Binding-site contacts:
Ligand atom O contacts residue PHE63 of chain 1.C at 2.8 Å (h-bond).
Ligand atom CH2 contacts residue ILE62 of chain 1.C at 3.3 Å (hydrophobic).
Ligand atom C contacts residue LYS43 of chain 1.C at 3.8 Å.
Ligand atom SG contacts residue THR64 of chain 1.C at 3.2 Å (h-bond).
Ligand atom CD contacts residue LYS43 of chain 1.C at 3.6 Å.
Ligand atom CD1 contacts residue LYS15 of chain 1.C at 3.8 Å.
Ligand atom CG contacts residue PHE27 of chain 1.C at 3.5 Å (hydrophobic).
Ligand atom CB contacts residue ILE62 of chain 1.C at 3.6 Å (hydrophobic).
Ligand atom OXT contacts residue VAL48 of chain 1.C at 3.8 Å.
Ligand atom OH contacts residue ALA28 of chain 1.C at 3.7 Å.
Ligand atom NE1 contacts residue LYS15 of chain 1.C at 3.8 Å.
Ligand atom CB contacts residue PHE27 of chain 1.C at 3.8 Å (hydrophobic).
Ligand atom C contacts residue ASN44 of chain 1.C at 3.3 Å.
Ligand atom C contacts residue PHE63 of chain 1.C at 3.7 Å (hydrophobic).
Ligand atom CZ2 contacts residue ILE41 of chain 1.C at 3.7 Å (hydrophobic).
Ligand atom CE2 contacts residue TRP32 of chain 1.C at 3.5 Å (hydrophobic).
Ligand atom NZ contacts residue ILE41 of chain 1.C at 3.2 Å (h-bond).
Ligand atom CD contacts residue ILE62 of chain 1.C at 3.8 Å (hydrophobic).
Ligand atom CD contacts residue ILE41 of chain 1.C at 3.2 Å (hydrophobic).
Ligand atom O contacts residue ILE62 of chain 1.C at 3.4 Å.
Ligand atom SG contacts residue PHE63 of chain 1.C at 3.5 Å (h-bond).
Ligand atom O contacts residue LYS43 of chain 1.C at 2.9 Å (salt-bridge).
Ligand atom CG contacts residue ILE62 of chain 1.C at 3.4 Å (hydrophobic).
Ligand atom N contacts residue PHE63 of chain 1.C at 3.0 Å (h-bond).
Ligand atom CD2 contacts residue TRP32 of chain 1.C at 3.6 Å (hydrophobic).
Ligand atom OXT contacts residue ASN44 of chain 1.C at 2.7 Å (h-bond).
Ligand atom CD2 contacts residue PHE27 of chain 1.C at 3.5 Å (hydrophobic).
Ligand atom C contacts residue PHE63 of chain 1.C at 3.8 Å (hydrophobic).
Ligand atom CA contacts residue PHE63 of chain 1.C at 3.2 Å (hydrophobic).
Ligand atom CB contacts residue ASN12 of chain 1.C at 3.4 Å.
Ligand atom CB contacts residue PHE63 of chain 1.C at 3.1 Å (hydrophobic).
Ligand atom C contacts residue LYS43 of chain 1.C at 3.9 Å.
Ligand atom NZ contacts residue GLY42 of chain 1.C at 3.6 Å (h-bond).
Ligand atom CE1 contacts residue PHE27 of chain 1.C at 3.7 Å (hydrophobic).
Ligand atom CZ3 contacts residue ILE62 of chain 1.C at 3.2 Å (hydrophobic).
Ligand atom O contacts residue ASN44 of chain 1.C at 3.2 Å (h-bond).
Ligand atom CE contacts residue ILE41 of chain 1.C at 3.5 Å (hydrophobic).
Ligand atom CD1 contacts residue PHE27 of chain 1.C at 3.5 Å (hydrophobic).
Ligand atom OXT contacts residue LYS43 of chain 1.C at 3.8 Å.
Ligand atom O contacts residue TRP32 of chain 1.C at 3.7 Å.

A protein and the small-molecule ligand that binds it are described below.
Small molecule (SMILES): C[C@H](N)C(=O)N[C@@H](CC1=c2ccccc2=NC1)C(=O)N[C@@H](CCCCN)C(=O)N[C@@H](C)C(=O)NCC(=O)N[C@@H](CS)C(=O)N[C@@H](Cc1ccc(O)cc1)C(=O)O

Sequence of chain 1.C:
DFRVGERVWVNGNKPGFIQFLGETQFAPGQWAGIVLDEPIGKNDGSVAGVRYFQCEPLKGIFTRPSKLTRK